A small-molecule ligand and the protein it binds are described below.
Small molecule (SMILES): CCCCCCCCOP(=O)(O)CCCCCC

Sequence of chain 1.F:
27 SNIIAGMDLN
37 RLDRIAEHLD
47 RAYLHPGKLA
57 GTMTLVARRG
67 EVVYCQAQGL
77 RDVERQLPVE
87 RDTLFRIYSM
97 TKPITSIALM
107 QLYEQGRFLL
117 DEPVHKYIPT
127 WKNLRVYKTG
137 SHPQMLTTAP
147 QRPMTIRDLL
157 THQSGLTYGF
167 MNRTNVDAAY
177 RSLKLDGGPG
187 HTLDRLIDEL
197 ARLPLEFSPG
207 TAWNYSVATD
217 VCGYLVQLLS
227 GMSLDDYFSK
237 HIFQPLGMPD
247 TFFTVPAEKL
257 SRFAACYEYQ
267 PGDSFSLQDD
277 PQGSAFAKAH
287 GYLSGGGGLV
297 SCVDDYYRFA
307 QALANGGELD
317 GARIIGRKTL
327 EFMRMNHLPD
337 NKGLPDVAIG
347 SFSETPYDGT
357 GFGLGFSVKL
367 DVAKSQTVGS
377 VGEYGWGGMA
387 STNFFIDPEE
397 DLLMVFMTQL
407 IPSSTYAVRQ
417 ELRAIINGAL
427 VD

Binding-site contacts:
Ligand atom C08 contacts residue SER409 of chain 1.F at 3.6 Å.
Ligand atom O01 contacts residue GLY384 of chain 1.F at 3.5 Å.
Ligand atom P01 contacts residue LYS98 of chain 1.F at 3.8 Å.
Ligand atom C04 contacts residue SER409 of chain 1.F at 3.4 Å.
Ligand atom C10 contacts residue ARG415 of chain 1.F at 3.8 Å.
Ligand atom C10 contacts residue ASN389 of chain 1.F at 3.4 Å.
Ligand atom C06 contacts residue TRP382 of chain 1.F at 3.9 Å (hydrophobic).
Ligand atom O02 contacts residue SER95 of chain 1.F at 2.7 Å (h-bond).
Ligand atom C03 contacts residue TYR164 of chain 1.F at 3.9 Å (hydrophobic).
Ligand atom C09 contacts residue ASN389 of chain 1.F at 3.2 Å.
Ligand atom O01 contacts residue SER95 of chain 1.F at 2.5 Å (h-bond).
Ligand atom C01 contacts residue TYR211 of chain 1.F at 3.9 Å (hydrophobic).
Ligand atom C14 contacts residue MET385 of chain 1.F at 4.0 Å (hydrophobic).
Ligand atom C02 contacts residue SER95 of chain 1.F at 2.9 Å.
Ligand atom C10 contacts residue SER409 of chain 1.F at 3.7 Å.
Ligand atom C08 contacts residue GLY383 of chain 1.F at 4.0 Å.
Ligand atom O02 contacts residue TYR211 of chain 1.F at 2.7 Å (h-bond).
Ligand atom C12 contacts residue MET385 of chain 1.F at 3.1 Å (hydrophobic).
Ligand atom C04 contacts residue GLY383 of chain 1.F at 3.9 Å.
Ligand atom C07 contacts residue TYR353 of chain 1.F at 3.6 Å (hydrophobic).
Ligand atom C01 contacts residue SER409 of chain 1.F at 3.8 Å.
Ligand atom C09 contacts residue ARG415 of chain 1.F at 3.4 Å.
Ligand atom P01 contacts residue SER95 of chain 1.F at 1.6 Å.
Ligand atom C05 contacts residue GLY384 of chain 1.F at 3.9 Å.
Ligand atom P01 contacts residue TYR211 of chain 1.F at 3.2 Å.
Ligand atom C13 contacts residue PHE166 of chain 1.F at 4.0 Å (hydrophobic).
Ligand atom C11 contacts residue TYR164 of chain 1.F at 3.6 Å (hydrophobic).
Ligand atom C02 contacts residue PHE166 of chain 1.F at 4.0 Å (hydrophobic).
Ligand atom C13 contacts residue ASP182 of chain 1.F at 4.0 Å.
Ligand atom C05 contacts residue SER95 of chain 1.F at 3.8 Å.
Ligand atom C03 contacts residue SER95 of chain 1.F at 3.2 Å.
Ligand atom O01 contacts residue MET385 of chain 1.F at 2.7 Å (h-bond).
Ligand atom C03 contacts residue MET385 of chain 1.F at 4.0 Å (hydrophobic).
Ligand atom C06 contacts residue GLY383 of chain 1.F at 3.9 Å.
Ligand atom C05 contacts residue TYR211 of chain 1.F at 3.8 Å (hydrophobic).
Ligand atom P01 contacts residue MET385 of chain 1.F at 3.9 Å.
Ligand atom C10 contacts residue THR388 of chain 1.F at 3.2 Å.
Ligand atom C05 contacts residue MET385 of chain 1.F at 3.3 Å (hydrophobic).
Ligand atom O01 contacts residue TYR94 of chain 1.F at 3.3 Å.
Ligand atom C07 contacts residue GLY383 of chain 1.F at 3.8 Å.